Binding-site contacts:
Ligand atom C contacts residue TYR62 of chain 1.AA at 3.5 Å (hydrophobic).
Ligand atom O contacts residue TYR62 of chain 1.AA at 2.5 Å (h-bond).
Ligand atom C6 contacts residue LEU23 of chain 1.AA at 3.7 Å (hydrophobic).
Ligand atom CD contacts residue TYR62 of chain 1.AA at 3.5 Å (hydrophobic).
Ligand atom CB contacts residue ILE90 of chain 1.AA at 3.5 Å (hydrophobic).
Ligand atom F1 contacts residue LEU48 of chain 1.Z at 3.8 Å.
Ligand atom C4 contacts residue ARG22 of chain 1.AA at 3.8 Å.
Ligand atom CD2 contacts residue PHE82 of chain 1.Z at 3.7 Å (hydrophobic).
Ligand atom CB contacts residue TYR112 of chain 1.AA at 3.8 Å (hydrophobic).
Ligand atom F2 contacts residue THR79 of chain 1.Z at 3.3 Å.
Ligand atom CE1 contacts residue LEU48 of chain 1.Z at 3.6 Å (hydrophobic).
Ligand atom CD1 contacts residue LEU48 of chain 1.Z at 3.6 Å (hydrophobic).
Ligand atom C7 contacts residue LEU48 of chain 1.Z at 3.5 Å (hydrophobic).
Ligand atom F2 contacts residue PHE82 of chain 1.Z at 3.4 Å.
Ligand atom O contacts residue PHE82 of chain 1.Z at 3.7 Å.
Ligand atom C contacts residue PHE82 of chain 1.Z at 3.7 Å (hydrophobic).
Ligand atom F1 contacts residue ILE92 of chain 1.AA at 3.2 Å.
Ligand atom CB contacts residue SER88 of chain 1.AA at 3.6 Å.
Ligand atom CD1 contacts residue TYR62 of chain 1.AA at 3.5 Å (hydrophobic).
Ligand atom CE contacts residue ILE28 of chain 1.AA at 3.6 Å (hydrophobic).
Ligand atom N contacts residue TYR62 of chain 1.AA at 3.0 Å (h-bond).
Ligand atom CD2 contacts residue LEU48 of chain 1.Z at 3.8 Å (hydrophobic).
Ligand atom CE contacts residue LEU189 of chain 1.AA at 3.8 Å (hydrophobic).
Ligand atom CD contacts residue TYR112 of chain 1.AA at 3.7 Å (hydrophobic).
Ligand atom O contacts residue PHE82 of chain 1.Z at 3.4 Å.
Ligand atom CA contacts residue LEU48 of chain 1.Z at 3.8 Å (hydrophobic).
Ligand atom CA contacts residue PHE82 of chain 1.Z at 3.8 Å (hydrophobic).
Ligand atom O contacts residue SER60 of chain 1.AA at 3.4 Å (h-bond).
Ligand atom C9 contacts residue LEU48 of chain 1.Z at 3.8 Å (hydrophobic).
Ligand atom F1 contacts residue TYR62 of chain 1.AA at 3.4 Å.
Ligand atom CD contacts residue ILE28 of chain 1.AA at 3.9 Å (hydrophobic).
Ligand atom C contacts residue SER60 of chain 1.AA at 3.4 Å.
Ligand atom C8 contacts residue TYR62 of chain 1.AA at 3.9 Å (hydrophobic).
Ligand atom F2 contacts residue LEU114 of chain 1.AA at 3.9 Å.
Ligand atom CE contacts residue ASP26 of chain 1.AA at 3.3 Å.
Ligand atom O contacts residue ILE90 of chain 1.AA at 3.6 Å.
Ligand atom C8 contacts residue ILE28 of chain 1.AA at 3.8 Å (hydrophobic).
Ligand atom F1 contacts residue VAL44 of chain 1.Z at 3.8 Å.
Ligand atom O2 contacts residue LEU48 of chain 1.Z at 3.5 Å.
Ligand atom C4 contacts residue ASP26 of chain 1.AA at 3.8 Å.

This small molecule binds to this protein.
Small molecule (SMILES): C[C@@H]1C[C@H]2C(=O)OC[C@H](NC(=O)[C@H](Cc3cc(F)cc(F)c3)NC(=O)CC[C@@H]3C=CC=CC3)C(=O)N3CCC[C@H]3C(=O)N3CCCC[C@H]3C(=O)N[C@@H](C)C(=O)N2C1

Sequence of chain 1.AA:
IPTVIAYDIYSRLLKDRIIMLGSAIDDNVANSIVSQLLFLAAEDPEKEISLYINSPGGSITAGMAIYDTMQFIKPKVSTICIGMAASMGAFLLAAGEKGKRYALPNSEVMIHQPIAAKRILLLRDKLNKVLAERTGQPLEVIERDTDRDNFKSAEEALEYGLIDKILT

Sequence of chain 1.Z:
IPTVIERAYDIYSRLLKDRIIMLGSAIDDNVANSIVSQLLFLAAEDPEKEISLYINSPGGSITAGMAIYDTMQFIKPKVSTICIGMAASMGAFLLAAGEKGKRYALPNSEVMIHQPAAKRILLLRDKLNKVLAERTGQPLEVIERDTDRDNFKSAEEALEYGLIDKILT